A small-molecule ligand and the protein it binds are described below.
Small molecule (SMILES): Nc1ncnc2c1ncn2[C@H]1C[C@H](O)[C@@H](COP(=O)(O)O)O1

Sequence of chain 1.R:
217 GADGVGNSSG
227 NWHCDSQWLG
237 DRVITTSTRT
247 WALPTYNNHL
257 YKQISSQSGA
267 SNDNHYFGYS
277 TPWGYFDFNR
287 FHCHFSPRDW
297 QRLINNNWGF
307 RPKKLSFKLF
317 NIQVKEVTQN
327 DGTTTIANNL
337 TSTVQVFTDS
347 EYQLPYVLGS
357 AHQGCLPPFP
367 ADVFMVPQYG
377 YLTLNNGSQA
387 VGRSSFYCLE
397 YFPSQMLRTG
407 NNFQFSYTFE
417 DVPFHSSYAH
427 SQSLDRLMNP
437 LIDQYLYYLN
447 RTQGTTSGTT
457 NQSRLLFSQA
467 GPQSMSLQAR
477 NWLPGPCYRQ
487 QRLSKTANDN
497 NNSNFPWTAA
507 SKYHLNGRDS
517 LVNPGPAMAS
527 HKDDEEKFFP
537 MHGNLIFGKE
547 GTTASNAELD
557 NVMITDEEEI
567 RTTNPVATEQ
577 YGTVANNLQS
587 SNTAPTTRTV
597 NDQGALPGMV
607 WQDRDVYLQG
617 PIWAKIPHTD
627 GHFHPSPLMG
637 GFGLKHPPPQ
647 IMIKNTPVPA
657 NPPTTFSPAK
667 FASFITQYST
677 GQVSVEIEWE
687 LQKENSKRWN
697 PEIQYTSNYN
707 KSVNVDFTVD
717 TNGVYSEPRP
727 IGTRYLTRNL

Binding-site contacts:
Ligand atom N7 contacts residue HIS630 of chain 1.R at 4.1 Å.
Ligand atom C2 contacts residue GLY639 of chain 1.R at 3.7 Å.
Ligand atom C5 contacts residue PRO419 of chain 1.R at 4.2 Å (hydrophobic).
Ligand atom O5' contacts residue PRO631 of chain 1.R at 4.1 Å.
Ligand atom N6 contacts residue GLY639 of chain 1.R at 2.8 Å (h-bond).
Ligand atom N6 contacts residue GLY637 of chain 1.R at 4.1 Å.
Ligand atom C2 contacts residue PRO419 of chain 1.R at 4.4 Å (hydrophobic).
Ligand atom O5' contacts residue PHE629 of chain 1.R at 4.2 Å.
Ligand atom C8 contacts residue PRO419 of chain 1.R at 4.3 Å (hydrophobic).
Ligand atom C6 contacts residue SER632 of chain 1.R at 4.3 Å.
Ligand atom N1 contacts residue ILE622 of chain 1.R at 4.4 Å.
Ligand atom O2P contacts residue PHE629 of chain 1.R at 4.0 Å.
Ligand atom N7 contacts residue ASP609 of chain 1.R at 4.4 Å.
Ligand atom O2P contacts residue PRO631 of chain 1.R at 3.8 Å.
Ligand atom C5 contacts residue SER632 of chain 1.R at 4.3 Å.
Ligand atom N6 contacts residue PRO631 of chain 1.R at 3.9 Å.
Ligand atom C1' contacts residue HIS630 of chain 1.R at 4.0 Å.
Ligand atom N6 contacts residue PRO633 of chain 1.R at 4.2 Å.
Ligand atom O4' contacts residue PRO631 of chain 1.R at 3.8 Å.
Ligand atom N7 contacts residue SER632 of chain 1.R at 3.8 Å.
Ligand atom N7 contacts residue PRO419 of chain 1.R at 4.4 Å.
Ligand atom N9 contacts residue PRO419 of chain 1.R at 4.2 Å.
Ligand atom N6 contacts residue VAL418 of chain 1.R at 3.6 Å.
Ligand atom N1 contacts residue VAL418 of chain 1.R at 3.8 Å.
Ligand atom C5 contacts residue PRO631 of chain 1.R at 4.4 Å (hydrophobic).
Ligand atom N1 contacts residue GLY639 of chain 1.R at 2.9 Å (h-bond).
Ligand atom O4' contacts residue HIS630 of chain 1.R at 4.4 Å.
Ligand atom O2P contacts residue HIS628 of chain 1.R at 4.3 Å.
Ligand atom N1 contacts residue PRO631 of chain 1.R at 4.2 Å.
Ligand atom C2' contacts residue PRO419 of chain 1.R at 4.0 Å (hydrophobic).
Ligand atom C8 contacts residue HIS630 of chain 1.R at 3.4 Å.
Ligand atom N9 contacts residue HIS630 of chain 1.R at 4.2 Å.
Ligand atom N3 contacts residue PRO419 of chain 1.R at 4.3 Å.
Ligand atom C4 contacts residue PRO419 of chain 1.R at 4.2 Å (hydrophobic).
Ligand atom C6 contacts residue PRO631 of chain 1.R at 4.0 Å (hydrophobic).
Ligand atom N6 contacts residue SER632 of chain 1.R at 3.9 Å.
Ligand atom C6 contacts residue VAL418 of chain 1.R at 3.8 Å (hydrophobic).
Ligand atom C6 contacts residue GLY639 of chain 1.R at 3.7 Å.
Ligand atom C6 contacts residue PRO419 of chain 1.R at 4.4 Å (hydrophobic).
Ligand atom N6 contacts residue PHE638 of chain 1.R at 3.8 Å.